The small molecule below binds the protein below.
Small molecule (SMILES): O=C[C@H](Cc1ccccc1)NC(=O)[C@@H]1Cc2ccc(cc2)OCCCCOc2ccc(cc2)CCC(=O)c2ccc([nH]2)C(=O)N1

Sequence of chain 1.D:
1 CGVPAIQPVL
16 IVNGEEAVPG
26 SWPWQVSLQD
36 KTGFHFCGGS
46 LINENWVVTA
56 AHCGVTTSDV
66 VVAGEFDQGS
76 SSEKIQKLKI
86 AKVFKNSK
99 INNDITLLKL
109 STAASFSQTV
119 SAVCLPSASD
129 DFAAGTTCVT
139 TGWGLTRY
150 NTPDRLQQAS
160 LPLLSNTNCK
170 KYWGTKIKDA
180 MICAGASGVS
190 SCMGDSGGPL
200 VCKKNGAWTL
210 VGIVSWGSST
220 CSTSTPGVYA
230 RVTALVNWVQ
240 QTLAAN

Binding-site contacts:
Ligand atom O30 contacts residue TRP215 of chain 1.D at 3.3 Å.
Ligand atom C39 contacts residue SER195 of chain 1.D at 3.0 Å.
Ligand atom C21 contacts residue ALA185 of chain 1.A at 3.1 Å (hydrophobic).
Ligand atom C32 contacts residue SER214 of chain 1.D at 3.4 Å.
Ligand atom C01 contacts residue ASN18 of chain 1.A at 3.3 Å.
Ligand atom C43 contacts residue SER217 of chain 1.D at 3.5 Å.
Ligand atom C17 contacts residue LYS175 of chain 1.D at 3.5 Å.
Ligand atom C26 contacts residue THR222 of chain 1.A at 3.4 Å.
Ligand atom C27 contacts residue THR222 of chain 1.A at 3.4 Å.
Ligand atom O30 contacts residue GLY216 of chain 1.D at 3.3 Å (h-bond).
Ligand atom N35 contacts residue SER195 of chain 1.D at 3.0 Å (h-bond).
Ligand atom C42 contacts residue SER190 of chain 1.D at 3.4 Å.
Ligand atom C05 contacts residue HIS57 of chain 1.D at 3.5 Å.
Ligand atom C39 contacts residue CYS191 of chain 1.D at 3.5 Å (hydrophobic).
Ligand atom C45 contacts residue MET192 of chain 1.D at 3.6 Å (hydrophobic).
Ligand atom C42 contacts residue GLY216 of chain 1.D at 3.5 Å.
Ligand atom C04 contacts residue HIS57 of chain 1.D at 3.4 Å.
Ligand atom N31 contacts residue THR222 of chain 1.A at 3.1 Å (h-bond).
Ligand atom O38 contacts residue SER195 of chain 1.D at 2.4 Å (h-bond).
Ligand atom C45 contacts residue CYS191 of chain 1.D at 3.5 Å (hydrophobic).
Ligand atom O38 contacts residue GLY193 of chain 1.D at 2.9 Å (h-bond).
Ligand atom N25 contacts residue SER223 of chain 1.A at 3.4 Å.
Ligand atom C17 contacts residue TRP215 of chain 1.D at 3.5 Å (hydrophobic).
Ligand atom C16 contacts residue LYS175 of chain 1.D at 3.6 Å.
Ligand atom C44 contacts residue SER217 of chain 1.D at 3.4 Å.
Ligand atom C37 contacts residue SER195 of chain 1.D at 1.6 Å.
Ligand atom N25 contacts residue GLY216 of chain 1.D at 3.0 Å (h-bond).
Ligand atom C05 contacts residue TRP215 of chain 1.D at 3.6 Å (hydrophobic).
Ligand atom C15 contacts residue LYS175 of chain 1.D at 3.5 Å.
Ligand atom O23 contacts residue GLY216 of chain 1.D at 3.6 Å (h-bond).
Ligand atom C42 contacts residue TRP215 of chain 1.D at 3.5 Å (hydrophobic).
Ligand atom O38 contacts residue ASP194 of chain 1.D at 3.6 Å.
Ligand atom C05 contacts residue SER214 of chain 1.D at 3.3 Å.
Ligand atom C24 contacts residue SER223 of chain 1.A at 3.4 Å.
Ligand atom C43 contacts residue SER190 of chain 1.D at 3.4 Å.
Ligand atom C28 contacts residue SER223 of chain 1.A at 3.6 Å.
Ligand atom N35 contacts residue SER214 of chain 1.D at 3.1 Å (h-bond).
Ligand atom C36 contacts residue SER195 of chain 1.D at 2.6 Å.
Ligand atom C43 contacts residue GLY216 of chain 1.D at 3.5 Å.
Ligand atom C26 contacts residue SER223 of chain 1.A at 3.5 Å.

Sequence of chain 1.A:
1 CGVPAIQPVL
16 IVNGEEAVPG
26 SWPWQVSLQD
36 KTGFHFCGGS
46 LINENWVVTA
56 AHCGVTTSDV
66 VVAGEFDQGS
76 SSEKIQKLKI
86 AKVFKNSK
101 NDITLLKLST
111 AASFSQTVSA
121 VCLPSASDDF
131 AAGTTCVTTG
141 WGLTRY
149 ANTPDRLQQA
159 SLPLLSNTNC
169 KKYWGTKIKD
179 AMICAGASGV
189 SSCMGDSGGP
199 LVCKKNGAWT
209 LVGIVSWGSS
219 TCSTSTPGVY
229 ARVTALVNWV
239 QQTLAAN